The small molecule below binds the protein below.
Small molecule (SMILES): CC(=O)N[C@H]1[C@H](O[C@H]2[C@H](O)[C@@H](NC(C)=O)CO[C@@H]2CO)O[C@H](CO)[C@@H](O[C@@H]2O[C@H](CO)[C@@H](O)[C@H](O)[C@@H]2O)[C@@H]1O

Binding-site contacts:
Ligand atom C1 contacts residue SER370 of chain 1.A at 3.8 Å.
Ligand atom O6 contacts residue ILE373 of chain 1.A at 4.4 Å.
Ligand atom C4 contacts residue ASN368 of chain 1.A at 4.2 Å.
Ligand atom O7 contacts residue ASN368 of chain 1.A at 3.4 Å (h-bond).
Ligand atom O7 contacts residue TYR371 of chain 1.A at 4.0 Å.
Ligand atom C7 contacts residue ASN368 of chain 1.A at 3.3 Å.
Ligand atom O5 contacts residue ASN368 of chain 1.A at 2.4 Å (h-bond).
Ligand atom C8 contacts residue ASN368 of chain 1.A at 3.8 Å.
Ligand atom C2 contacts residue ASN368 of chain 1.A at 2.3 Å.
Ligand atom C5 contacts residue ASN368 of chain 1.A at 3.6 Å.
Ligand atom C6 contacts residue TYR371 of chain 1.A at 3.8 Å (hydrophobic).
Ligand atom C8 contacts residue TYR371 of chain 1.A at 3.4 Å (hydrophobic).
Ligand atom C3 contacts residue ASN368 of chain 1.A at 3.7 Å.
Ligand atom C1 contacts residue ASN368 of chain 1.A at 1.4 Å.
Ligand atom O5 contacts residue TYR371 of chain 1.A at 4.1 Å.
Ligand atom O5 contacts residue SER370 of chain 1.A at 4.4 Å.
Ligand atom N2 contacts residue ASN368 of chain 1.A at 2.8 Å (h-bond).
Ligand atom O5 contacts residue ILE373 of chain 1.A at 4.2 Å.
Ligand atom N2 contacts residue SER370 of chain 1.A at 4.5 Å.
Ligand atom C7 contacts residue TYR371 of chain 1.A at 4.1 Å (hydrophobic).
Ligand atom C5 contacts residue SER370 of chain 1.A at 4.3 Å.
Ligand atom C8 contacts residue ARG337 of chain 1.A at 4.3 Å.
Ligand atom C5 contacts residue TYR371 of chain 1.A at 3.9 Å (hydrophobic).

Sequence of chain 1.A:
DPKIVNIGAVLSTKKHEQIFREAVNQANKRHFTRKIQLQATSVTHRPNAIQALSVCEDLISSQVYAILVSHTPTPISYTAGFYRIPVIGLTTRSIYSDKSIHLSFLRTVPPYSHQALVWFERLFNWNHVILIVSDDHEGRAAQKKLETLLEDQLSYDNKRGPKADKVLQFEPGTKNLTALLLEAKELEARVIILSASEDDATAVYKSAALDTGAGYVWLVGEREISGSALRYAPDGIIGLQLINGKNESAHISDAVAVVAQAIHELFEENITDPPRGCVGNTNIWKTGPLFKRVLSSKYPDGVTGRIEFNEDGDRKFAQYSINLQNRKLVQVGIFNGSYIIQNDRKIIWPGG